A protein and the small-molecule ligand that binds it are described below.
Small molecule (SMILES): O=C(O)C(=O)c1ccccc1S

Sequence of chain 1.K:
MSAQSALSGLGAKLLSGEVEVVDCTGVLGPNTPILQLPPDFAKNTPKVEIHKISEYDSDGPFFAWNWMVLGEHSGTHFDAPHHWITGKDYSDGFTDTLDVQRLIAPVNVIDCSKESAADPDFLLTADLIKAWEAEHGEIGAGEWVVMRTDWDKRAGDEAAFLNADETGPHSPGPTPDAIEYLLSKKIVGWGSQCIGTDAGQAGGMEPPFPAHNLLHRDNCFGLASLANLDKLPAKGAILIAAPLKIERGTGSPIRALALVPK

Binding-site contacts:
Ligand atom O11 contacts residue HIS73 of chain 1.L at 3.1 Å (h-bond).
Ligand atom O08 contacts residue GLY196 of chain 1.L at 3.4 Å.
Ligand atom C09 contacts residue HIS212 of chain 1.L at 3.7 Å.
Ligand atom C01 contacts residue HIS83 of chain 1.L at 3.9 Å.
Ligand atom O11 contacts residue HIS77 of chain 1.L at 4.0 Å.
Ligand atom O11 contacts residue MN1 of chain 1.VA at 1.9 Å.
Ligand atom C09 contacts residue HIS83 of chain 1.L at 3.3 Å.
Ligand atom O10 contacts residue MN1 of chain 1.VA at 2.2 Å.
Ligand atom C05 contacts residue HIS83 of chain 1.L at 4.0 Å.
Ligand atom C03 contacts residue LEU37 of chain 1.L at 4.0 Å (hydrophobic).
Ligand atom C09 contacts residue HIS77 of chain 1.L at 3.9 Å.
Ligand atom O10 contacts residue HIS77 of chain 1.L at 3.3 Å (h-bond).
Ligand atom C03 contacts residue LEU35 of chain 1.L at 4.0 Å (hydrophobic).
Ligand atom C05 contacts residue HIS212 of chain 1.L at 3.7 Å.
Ligand atom C02 contacts residue PHE63 of chain 1.K at 3.8 Å (hydrophobic).
Ligand atom C09 contacts residue ASP79 of chain 1.L at 3.9 Å.
Ligand atom C07 contacts residue MN1 of chain 1.VA at 3.6 Å.
Ligand atom C03 contacts residue TRP84 of chain 1.L at 4.0 Å (hydrophobic).
Ligand atom O08 contacts residue HIS212 of chain 1.L at 3.0 Å (h-bond).
Ligand atom O11 contacts residue HIS212 of chain 1.L at 3.2 Å (h-bond).
Ligand atom C09 contacts residue HIS73 of chain 1.L at 3.6 Å.
Ligand atom O10 contacts residue HIS73 of chain 1.L at 3.4 Å (h-bond).
Ligand atom C06 contacts residue HIS83 of chain 1.L at 3.3 Å.
Ligand atom C06 contacts residue TRP65 of chain 1.K at 3.8 Å (hydrophobic).
Ligand atom C01 contacts residue PHE63 of chain 1.K at 3.8 Å (hydrophobic).
Ligand atom S12 contacts residue HIS212 of chain 1.L at 3.6 Å.
Ligand atom C04 contacts residue LEU35 of chain 1.L at 3.6 Å (hydrophobic).
Ligand atom C06 contacts residue LEU35 of chain 1.L at 3.8 Å (hydrophobic).
Ligand atom C09 contacts residue MN1 of chain 1.VA at 2.2 Å.
Ligand atom C07 contacts residue HIS212 of chain 1.L at 3.2 Å.
Ligand atom C01 contacts residue TRP65 of chain 1.K at 3.8 Å (hydrophobic).
Ligand atom C02 contacts residue LEU37 of chain 1.L at 4.0 Å (hydrophobic).
Ligand atom C02 contacts residue TRP84 of chain 1.L at 4.1 Å (hydrophobic).
Ligand atom S12 contacts residue PHE209 of chain 1.L at 3.6 Å.
Ligand atom O11 contacts residue HIS83 of chain 1.L at 2.4 Å (h-bond).
Ligand atom C07 contacts residue HIS83 of chain 1.L at 4.0 Å.
Ligand atom O08 contacts residue MN1 of chain 1.VA at 4.0 Å.
Ligand atom C07 contacts residue LEU35 of chain 1.L at 4.0 Å (hydrophobic).
Ligand atom O11 contacts residue ASP79 of chain 1.L at 3.0 Å (salt-bridge).
Ligand atom C05 contacts residue LEU35 of chain 1.L at 3.5 Å (hydrophobic).

Sequence of chain 1.L:
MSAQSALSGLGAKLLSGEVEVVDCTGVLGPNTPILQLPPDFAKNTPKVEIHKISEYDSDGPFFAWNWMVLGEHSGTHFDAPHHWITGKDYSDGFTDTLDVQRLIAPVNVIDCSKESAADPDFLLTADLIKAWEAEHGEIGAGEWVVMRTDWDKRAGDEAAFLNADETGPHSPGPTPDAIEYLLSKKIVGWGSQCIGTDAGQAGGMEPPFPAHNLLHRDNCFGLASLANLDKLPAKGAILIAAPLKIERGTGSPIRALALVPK